Binding-site contacts:
Ligand atom C8 contacts residue TRP63 of chain 1.B at 3.4 Å (hydrophobic).
Ligand atom C15 contacts residue GLN114 of chain 1.B at 3.5 Å.
Ligand atom C1 contacts residue THR137 of chain 1.B at 3.6 Å.
Ligand atom C3 contacts residue MET100 of chain 1.B at 3.6 Å (hydrophobic).
Ligand atom O16 contacts residue LEU92 of chain 1.B at 3.7 Å.
Ligand atom O19 contacts residue TRP131 of chain 1.A at 3.3 Å.
Ligand atom O18 contacts residue PRO132 of chain 1.B at 3.5 Å.
Ligand atom C13 contacts residue TRP63 of chain 1.B at 3.4 Å (hydrophobic).
Ligand atom C3 contacts residue TYR134 of chain 1.B at 3.8 Å (hydrophobic).
Ligand atom C1 contacts residue TYR134 of chain 1.B at 3.7 Å (hydrophobic).
Ligand atom O19 contacts residue VAL101 of chain 1.B at 3.5 Å.
Ligand atom O22 contacts residue ASN60 of chain 1.B at 2.8 Å (h-bond).
Ligand atom O17 contacts residue ASP130 of chain 1.B at 2.2 Å (salt-bridge).
Ligand atom C9 contacts residue TRP63 of chain 1.B at 3.7 Å (hydrophobic).
Ligand atom O21 contacts residue TRP63 of chain 1.B at 3.6 Å.
Ligand atom C8 contacts residue PHE48 of chain 1.B at 3.8 Å (hydrophobic).
Ligand atom C12 contacts residue PHE68 of chain 1.B at 3.9 Å (hydrophobic).
Ligand atom C3 contacts residue TRP131 of chain 1.A at 3.7 Å (hydrophobic).
Ligand atom C9 contacts residue ASN60 of chain 1.B at 3.3 Å.
Ligand atom C2 contacts residue TYR134 of chain 1.B at 3.5 Å (hydrophobic).
Ligand atom C14 contacts residue ASP130 of chain 1.B at 3.3 Å.
Ligand atom O22 contacts residue TRP63 of chain 1.B at 3.4 Å.
Ligand atom O21 contacts residue PHE48 of chain 1.B at 3.2 Å.
Ligand atom C11 contacts residue PHE68 of chain 1.B at 3.9 Å (hydrophobic).
Ligand atom O23 contacts residue TRP63 of chain 1.B at 3.7 Å.
Ligand atom C7 contacts residue TRP63 of chain 1.B at 3.7 Å (hydrophobic).
Ligand atom C16 contacts residue TYR134 of chain 1.B at 3.6 Å (hydrophobic).
Ligand atom C5 contacts residue TYR134 of chain 1.B at 3.8 Å (hydrophobic).
Ligand atom C19 contacts residue TRP63 of chain 1.B at 3.6 Å (hydrophobic).
Ligand atom C13 contacts residue PHE48 of chain 1.B at 3.5 Å (hydrophobic).
Ligand atom C4 contacts residue MET100 of chain 1.B at 3.8 Å (hydrophobic).
Ligand atom C7 contacts residue ASN60 of chain 1.B at 3.8 Å.
Ligand atom C17 contacts residue TRP63 of chain 1.B at 3.8 Å (hydrophobic).
Ligand atom O16 contacts residue GLN114 of chain 1.B at 3.1 Å (h-bond).
Ligand atom C2 contacts residue THR137 of chain 1.B at 3.6 Å.
Ligand atom O23 contacts residue ASN60 of chain 1.B at 2.2 Å (h-bond).
Ligand atom C4 contacts residue TYR134 of chain 1.B at 3.7 Å (hydrophobic).
Ligand atom C20 contacts residue TRP63 of chain 1.B at 3.4 Å (hydrophobic).
Ligand atom C21 contacts residue TYR134 of chain 1.B at 3.6 Å (hydrophobic).
Ligand atom C6 contacts residue TRP63 of chain 1.B at 3.4 Å (hydrophobic).

Sequence of chain 1.B:
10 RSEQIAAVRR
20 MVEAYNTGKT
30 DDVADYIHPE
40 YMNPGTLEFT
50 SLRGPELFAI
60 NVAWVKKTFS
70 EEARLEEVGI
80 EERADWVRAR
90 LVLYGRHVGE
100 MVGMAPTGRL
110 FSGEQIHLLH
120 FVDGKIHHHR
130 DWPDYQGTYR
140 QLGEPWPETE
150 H

Sequence of chain 1.A:
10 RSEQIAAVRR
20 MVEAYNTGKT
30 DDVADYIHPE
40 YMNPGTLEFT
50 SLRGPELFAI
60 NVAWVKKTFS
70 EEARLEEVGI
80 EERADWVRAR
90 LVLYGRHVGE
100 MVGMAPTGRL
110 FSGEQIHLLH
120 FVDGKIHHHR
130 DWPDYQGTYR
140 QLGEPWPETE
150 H

This protein binds this small molecule.
Small molecule (SMILES): CCC(O)C[C@@H](O)c1c(CC(=O)OC)cc2c(c1O)C(=O)c1c(O)cccc1C2=O